Sequence of chain 1.A:
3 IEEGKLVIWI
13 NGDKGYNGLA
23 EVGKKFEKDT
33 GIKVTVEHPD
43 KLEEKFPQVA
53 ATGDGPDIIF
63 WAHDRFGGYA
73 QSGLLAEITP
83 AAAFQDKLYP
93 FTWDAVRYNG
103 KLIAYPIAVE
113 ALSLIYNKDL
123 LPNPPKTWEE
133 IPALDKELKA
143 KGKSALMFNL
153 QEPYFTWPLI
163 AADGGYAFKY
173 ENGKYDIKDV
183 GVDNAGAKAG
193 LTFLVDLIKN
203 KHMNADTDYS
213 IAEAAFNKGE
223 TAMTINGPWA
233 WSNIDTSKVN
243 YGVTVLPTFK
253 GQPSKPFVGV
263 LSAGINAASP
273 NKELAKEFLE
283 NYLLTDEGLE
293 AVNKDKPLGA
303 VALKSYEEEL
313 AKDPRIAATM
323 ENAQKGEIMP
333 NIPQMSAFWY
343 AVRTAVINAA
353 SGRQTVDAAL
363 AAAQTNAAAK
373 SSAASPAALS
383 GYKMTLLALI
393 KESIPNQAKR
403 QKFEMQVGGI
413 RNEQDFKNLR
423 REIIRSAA

Binding-site contacts:
Ligand atom CA contacts residue TYR243 of chain 1.A at 4.0 Å (hydrophobic).
Ligand atom C contacts residue VAL245 of chain 1.A at 4.0 Å (hydrophobic).
Ligand atom CA contacts residue ARG317 of chain 1.A at 3.6 Å.
Ligand atom C contacts residue GLY244 of chain 1.A at 3.8 Å.
Ligand atom C contacts residue ARG317 of chain 1.A at 4.1 Å.
Ligand atom O contacts residue TYR243 of chain 1.A at 4.2 Å.
Ligand atom CD contacts residue ARG317 of chain 1.A at 4.2 Å.
Ligand atom CG contacts residue TYR243 of chain 1.A at 4.4 Å (hydrophobic).
Ligand atom CB contacts residue TYR243 of chain 1.A at 4.4 Å (hydrophobic).
Ligand atom OXT contacts residue GLY244 of chain 1.A at 3.6 Å.
Ligand atom O contacts residue GLY244 of chain 1.A at 4.0 Å.
Ligand atom C contacts residue LYS120 of chain 1.A at 4.4 Å.
Ligand atom N contacts residue ARG317 of chain 1.A at 3.8 Å.
Ligand atom N contacts residue TYR243 of chain 1.A at 2.9 Å (h-bond).
Ligand atom OXT contacts residue VAL245 of chain 1.A at 3.0 Å (h-bond).
Ligand atom O contacts residue LYS120 of chain 1.A at 3.3 Å (salt-bridge).
Ligand atom N contacts residue GLY244 of chain 1.A at 4.1 Å.
Ligand atom OXT contacts residue ARG317 of chain 1.A at 3.8 Å.
Ligand atom CD contacts residue TYR243 of chain 1.A at 3.4 Å (hydrophobic).
Ligand atom C contacts residue TYR243 of chain 1.A at 4.1 Å (hydrophobic).

The protein below binds the small molecule below.
Small molecule (SMILES): O=C(O)[C@@H]1CCCN1